Sequence of chain 1.B:
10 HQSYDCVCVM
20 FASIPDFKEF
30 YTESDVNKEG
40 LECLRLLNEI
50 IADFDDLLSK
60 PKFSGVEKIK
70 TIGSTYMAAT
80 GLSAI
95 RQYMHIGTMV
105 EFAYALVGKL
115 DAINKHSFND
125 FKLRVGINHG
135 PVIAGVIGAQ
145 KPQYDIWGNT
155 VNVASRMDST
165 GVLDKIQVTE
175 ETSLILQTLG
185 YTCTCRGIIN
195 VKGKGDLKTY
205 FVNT

Sequence of chain 1.A:
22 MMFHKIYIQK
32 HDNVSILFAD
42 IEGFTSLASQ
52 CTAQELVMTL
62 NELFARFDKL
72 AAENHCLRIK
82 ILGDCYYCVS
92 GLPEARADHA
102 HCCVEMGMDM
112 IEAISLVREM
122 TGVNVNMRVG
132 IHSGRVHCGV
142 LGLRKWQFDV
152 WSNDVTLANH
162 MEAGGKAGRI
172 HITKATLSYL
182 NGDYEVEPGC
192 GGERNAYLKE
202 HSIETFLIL

A protein and the small-molecule ligand that binds it are described below.
Small molecule (SMILES): CNc1ccccc1C(=O)O[C@H]1[C@@H](O)[C@H](n2cnc3c(=O)[nH]c(N)nc32)O[C@@H]1CO[P](=O)(O)O[P](=O)(O)OP(=O)(O)O

Binding-site contacts:
Ligand atom C5 contacts residue GLY84 of chain 1.A at 3.6 Å.
Ligand atom O1G contacts residue ILE42 of chain 1.A at 3.5 Å (h-bond).
Ligand atom PB contacts residue ASP85 of chain 1.A at 3.4 Å.
Ligand atom O1G contacts residue GLY44 of chain 1.A at 2.9 Å (h-bond).
Ligand atom O5' contacts residue ASN156 of chain 1.B at 3.7 Å.
Ligand atom C2' contacts residue ASN156 of chain 1.B at 3.6 Å.
Ligand atom O1B contacts residue ASP85 of chain 1.A at 2.8 Å (salt-bridge).
Ligand atom O3B contacts residue MG1 of chain 1.D at 2.6 Å.
Ligand atom O2' contacts residue ASN156 of chain 1.B at 3.4 Å.
Ligand atom C5' contacts residue ASP85 of chain 1.A at 3.1 Å.
Ligand atom CA4 contacts residue ALA54 of chain 1.A at 3.6 Å (hydrophobic).
Ligand atom O1G contacts residue PHE45 of chain 1.A at 3.0 Å (h-bond).
Ligand atom CA3 contacts residue GLY152 of chain 1.B at 3.3 Å.
Ligand atom N2 contacts residue ILE150 of chain 1.B at 3.2 Å (h-bond).
Ligand atom N3 contacts residue GLY84 of chain 1.A at 3.6 Å.
Ligand atom N2 contacts residue ASP149 of chain 1.B at 2.6 Å (salt-bridge).
Ligand atom O4' contacts residue ASP85 of chain 1.A at 3.4 Å (salt-bridge).
Ligand atom O3B contacts residue ASP85 of chain 1.A at 2.7 Å (salt-bridge).
Ligand atom O4' contacts residue GLY84 of chain 1.A at 3.6 Å.
Ligand atom O3' contacts residue PHE45 of chain 1.A at 3.6 Å.
Ligand atom O2B contacts residue ASP41 of chain 1.A at 2.9 Å (salt-bridge).
Ligand atom N1 contacts residue ASP149 of chain 1.B at 3.2 Å (salt-bridge).
Ligand atom CA3 contacts residue TRP151 of chain 1.B at 3.6 Å (hydrophobic).
Ligand atom C2 contacts residue ASP149 of chain 1.B at 3.6 Å.
Ligand atom PB contacts residue ASP41 of chain 1.A at 3.5 Å.
Ligand atom O3G contacts residue LYS196 of chain 1.B at 3.0 Å (salt-bridge).
Ligand atom O1B contacts residue PHE45 of chain 1.A at 3.7 Å.
Ligand atom O2G contacts residue PHE45 of chain 1.A at 3.3 Å (h-bond).
Ligand atom CA7 contacts residue ALA49 of chain 1.A at 3.7 Å (hydrophobic).
Ligand atom O1G contacts residue MG1 of chain 1.E at 2.7 Å.
Ligand atom O6 contacts residue LEU83 of chain 1.A at 3.2 Å.
Ligand atom O1B contacts residue MG1 of chain 1.E at 2.9 Å.
Ligand atom O2G contacts residue THR46 of chain 1.A at 2.9 Å (h-bond).
Ligand atom O2A contacts residue MG1 of chain 1.D at 3.1 Å.
Ligand atom C4' contacts residue PHE45 of chain 1.A at 3.5 Å (hydrophobic).
Ligand atom O3B contacts residue ASP41 of chain 1.A at 3.0 Å (salt-bridge).
Ligand atom N9 contacts residue GLY84 of chain 1.A at 3.6 Å.
Ligand atom C3' contacts residue ASN156 of chain 1.B at 3.3 Å.
Ligand atom C4 contacts residue GLY84 of chain 1.A at 3.5 Å.
Ligand atom OA contacts residue ASN156 of chain 1.B at 3.0 Å.